Binding-site contacts:
Ligand atom C8 contacts residue ASN186 of chain 2.A at 4.4 Å.
Ligand atom C6 contacts residue GLN275 of chain 2.A at 3.8 Å.
Ligand atom C8 contacts residue ASN239 of chain 2.A at 3.9 Å.
Ligand atom C2 contacts residue THR188 of chain 2.A at 4.0 Å.
Ligand atom C5 contacts residue GLN275 of chain 2.A at 4.2 Å.
Ligand atom C7 contacts residue ASN186 of chain 2.A at 3.5 Å.
Ligand atom C1 contacts residue GLU276 of chain 2.A at 4.5 Å.
Ligand atom C1 contacts residue THR188 of chain 2.A at 3.2 Å.
Ligand atom O7 contacts residue ASN186 of chain 2.A at 3.8 Å.
Ligand atom C3 contacts residue GLU299 of chain 2.A at 3.6 Å.
Ligand atom O5 contacts residue ASN186 of chain 2.A at 2.4 Å (h-bond).
Ligand atom O6 contacts residue GLU276 of chain 2.A at 3.0 Å (salt-bridge).
Ligand atom O7 contacts residue THR188 of chain 2.A at 4.3 Å.
Ligand atom C4 contacts residue THR188 of chain 2.A at 4.3 Å.
Ligand atom C1 contacts residue GLN275 of chain 2.A at 4.1 Å.
Ligand atom N2 contacts residue THR188 of chain 2.A at 4.0 Å.
Ligand atom C8 contacts residue TYR297 of chain 2.A at 3.4 Å (hydrophobic).
Ligand atom N2 contacts residue ASN186 of chain 2.A at 2.9 Å (h-bond).
Ligand atom C3 contacts residue ASN186 of chain 2.A at 3.8 Å.
Ligand atom C1 contacts residue ASN186 of chain 2.A at 1.4 Å.
Ligand atom O3 contacts residue GLU299 of chain 2.A at 3.6 Å.
Ligand atom C8 contacts residue THR188 of chain 2.A at 4.4 Å.
Ligand atom O6 contacts residue GLN275 of chain 2.A at 3.7 Å.
Ligand atom N2 contacts residue GLU299 of chain 2.A at 3.8 Å.
Ligand atom N2 contacts residue GLU276 of chain 2.A at 3.8 Å.
Ligand atom C2 contacts residue GLU299 of chain 2.A at 4.2 Å.
Ligand atom C3 contacts residue THR188 of chain 2.A at 4.1 Å.
Ligand atom C4 contacts residue ASN186 of chain 2.A at 4.2 Å.
Ligand atom C2 contacts residue ASN186 of chain 2.A at 2.4 Å.
Ligand atom C5 contacts residue ASN186 of chain 2.A at 3.7 Å.
Ligand atom O5 contacts residue GLN275 of chain 2.A at 3.4 Å.
Ligand atom C5 contacts residue THR188 of chain 2.A at 3.5 Å.
Ligand atom C8 contacts residue PHE189 of chain 2.A at 3.9 Å (hydrophobic).
Ligand atom O5 contacts residue THR188 of chain 2.A at 3.6 Å.
Ligand atom C6 contacts residue GLU276 of chain 2.A at 3.4 Å.

The protein below binds the small molecule below.
Small molecule (SMILES): CC(=O)N[C@H]1[C@H](O[C@H]2[C@H](O)[C@@H](NC(C)=O)CO[C@@H]2CO)O[C@H](CO)[C@@H](O)[C@@H]1O

Sequence of chain 2.A:
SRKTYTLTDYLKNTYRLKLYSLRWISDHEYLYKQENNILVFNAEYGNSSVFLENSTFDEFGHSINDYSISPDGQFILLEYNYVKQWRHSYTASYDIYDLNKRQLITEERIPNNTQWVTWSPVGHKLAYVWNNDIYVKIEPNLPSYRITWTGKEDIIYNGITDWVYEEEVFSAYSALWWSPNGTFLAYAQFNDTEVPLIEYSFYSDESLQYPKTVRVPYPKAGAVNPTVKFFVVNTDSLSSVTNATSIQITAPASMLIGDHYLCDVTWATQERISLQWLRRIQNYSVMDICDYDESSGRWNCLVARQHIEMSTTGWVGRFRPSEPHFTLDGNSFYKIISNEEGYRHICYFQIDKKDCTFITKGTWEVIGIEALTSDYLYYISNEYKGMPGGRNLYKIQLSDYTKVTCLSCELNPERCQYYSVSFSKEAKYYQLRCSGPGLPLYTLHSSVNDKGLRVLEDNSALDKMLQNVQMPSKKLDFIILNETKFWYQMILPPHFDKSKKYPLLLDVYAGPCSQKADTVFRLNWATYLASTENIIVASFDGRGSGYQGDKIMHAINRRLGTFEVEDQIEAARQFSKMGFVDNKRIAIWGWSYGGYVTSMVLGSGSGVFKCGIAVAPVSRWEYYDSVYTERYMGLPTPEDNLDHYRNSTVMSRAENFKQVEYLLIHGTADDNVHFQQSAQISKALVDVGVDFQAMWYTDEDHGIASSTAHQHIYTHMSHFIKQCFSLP